Binding-site contacts:
Ligand atom O6 contacts residue LYS794 of chain 1.A at 2.6 Å (salt-bridge).
Ligand atom O14 contacts residue HIS1092 of chain 1.A at 3.0 Å (h-bond).
Ligand atom N17 contacts residue THR1090 of chain 1.A at 2.5 Å (h-bond).
Ligand atom O3' contacts residue ARG774 of chain 1.A at 2.9 Å (salt-bridge).
Ligand atom S12 contacts residue TYR220 of chain 1.A at 3.3 Å.
Ligand atom N18 contacts residue ASN1185 of chain 1.A at 3.2 Å (h-bond).
Ligand atom S13 contacts residue MD11 of chain 1.E at 3.2 Å (h-bond).
Ligand atom N1 contacts residue ARG713 of chain 1.A at 3.3 Å.
Ligand atom O5' contacts residue ASN715 of chain 1.A at 3.2 Å (h-bond).
Ligand atom N2 contacts residue ASP822 of chain 1.A at 2.9 Å (salt-bridge).
Ligand atom O1B contacts residue TYR220 of chain 1.A at 2.5 Å (h-bond).
Ligand atom O1A contacts residue HIS1098 of chain 1.A at 3.3 Å.
Ligand atom S12 contacts residue ASN52 of chain 1.A at 3.0 Å (h-bond).
Ligand atom S12 contacts residue HIS1098 of chain 1.A at 2.9 Å.
Ligand atom O2' contacts residue ASP772 of chain 1.A at 2.7 Å (salt-bridge).
Ligand atom N1 contacts residue ASP822 of chain 1.A at 2.6 Å (salt-bridge).
Ligand atom N3 contacts residue ARG713 of chain 1.A at 3.1 Å (salt-bridge).
Ligand atom O3' contacts residue ASP772 of chain 1.A at 2.7 Å (salt-bridge).
Ligand atom C16 contacts residue HIS1163 of chain 1.A at 3.3 Å.
Ligand atom O2' contacts residue ARG774 of chain 1.A at 2.9 Å (salt-bridge).
Ligand atom N16 contacts residue ASN1185 of chain 1.A at 3.0 Å (h-bond).
Ligand atom C1' contacts residue ASP772 of chain 1.A at 3.3 Å.
Ligand atom S12 contacts residue 6MO1 of chain 1.F at 2.5 Å.
Ligand atom N2 contacts residue LEU771 of chain 1.A at 2.9 Å (h-bond).
Ligand atom O4' contacts residue SER714 of chain 1.A at 3.1 Å (h-bond).
Ligand atom O14 contacts residue THR1090 of chain 1.A at 3.2 Å (h-bond).
Ligand atom O1A contacts residue SER1099 of chain 1.A at 2.6 Å (h-bond).
Ligand atom O2A contacts residue THR1100 of chain 1.A at 2.6 Å (h-bond).
Ligand atom O1A contacts residue SER719 of chain 1.A at 3.0 Å (h-bond).
Ligand atom S13 contacts residue 6MO1 of chain 1.F at 2.4 Å.
Ligand atom S13 contacts residue ASP222 of chain 1.A at 3.0 Å (salt-bridge).
Ligand atom O2B contacts residue ASN715 of chain 1.A at 2.8 Å (h-bond).
Ligand atom N16 contacts residue THR1090 of chain 1.A at 3.2 Å (h-bond).
Ligand atom O14 contacts residue HIS546 of chain 1.A at 3.3 Å (h-bond).
Ligand atom O4' contacts residue ARG713 of chain 1.A at 3.1 Å.
Ligand atom O14 contacts residue ARG1218 of chain 1.A at 3.0 Å (salt-bridge).
Ligand atom N7 contacts residue TRP791 of chain 1.A at 2.6 Å (h-bond).
Ligand atom O11 contacts residue HIS1163 of chain 1.A at 2.8 Å (h-bond).
Ligand atom N15 contacts residue HIS1163 of chain 1.A at 3.2 Å (h-bond).
Ligand atom S12 contacts residue MD11 of chain 1.E at 3.0 Å (h-bond).

This protein binds this small molecule.
Small molecule (SMILES): Nc1nc2c(c(=O)[nH]1)N[C@@H](/C(S)=C(/S)[C@H](O)CO[P](=O)(O)O[P](=O)(O)OC[C@H]1O[C@@H](n3cnc4c(=O)[nH]c(N)nc43)[C@H](O)[C@@H]1O)C=N2

Sequence of chain 1.A:
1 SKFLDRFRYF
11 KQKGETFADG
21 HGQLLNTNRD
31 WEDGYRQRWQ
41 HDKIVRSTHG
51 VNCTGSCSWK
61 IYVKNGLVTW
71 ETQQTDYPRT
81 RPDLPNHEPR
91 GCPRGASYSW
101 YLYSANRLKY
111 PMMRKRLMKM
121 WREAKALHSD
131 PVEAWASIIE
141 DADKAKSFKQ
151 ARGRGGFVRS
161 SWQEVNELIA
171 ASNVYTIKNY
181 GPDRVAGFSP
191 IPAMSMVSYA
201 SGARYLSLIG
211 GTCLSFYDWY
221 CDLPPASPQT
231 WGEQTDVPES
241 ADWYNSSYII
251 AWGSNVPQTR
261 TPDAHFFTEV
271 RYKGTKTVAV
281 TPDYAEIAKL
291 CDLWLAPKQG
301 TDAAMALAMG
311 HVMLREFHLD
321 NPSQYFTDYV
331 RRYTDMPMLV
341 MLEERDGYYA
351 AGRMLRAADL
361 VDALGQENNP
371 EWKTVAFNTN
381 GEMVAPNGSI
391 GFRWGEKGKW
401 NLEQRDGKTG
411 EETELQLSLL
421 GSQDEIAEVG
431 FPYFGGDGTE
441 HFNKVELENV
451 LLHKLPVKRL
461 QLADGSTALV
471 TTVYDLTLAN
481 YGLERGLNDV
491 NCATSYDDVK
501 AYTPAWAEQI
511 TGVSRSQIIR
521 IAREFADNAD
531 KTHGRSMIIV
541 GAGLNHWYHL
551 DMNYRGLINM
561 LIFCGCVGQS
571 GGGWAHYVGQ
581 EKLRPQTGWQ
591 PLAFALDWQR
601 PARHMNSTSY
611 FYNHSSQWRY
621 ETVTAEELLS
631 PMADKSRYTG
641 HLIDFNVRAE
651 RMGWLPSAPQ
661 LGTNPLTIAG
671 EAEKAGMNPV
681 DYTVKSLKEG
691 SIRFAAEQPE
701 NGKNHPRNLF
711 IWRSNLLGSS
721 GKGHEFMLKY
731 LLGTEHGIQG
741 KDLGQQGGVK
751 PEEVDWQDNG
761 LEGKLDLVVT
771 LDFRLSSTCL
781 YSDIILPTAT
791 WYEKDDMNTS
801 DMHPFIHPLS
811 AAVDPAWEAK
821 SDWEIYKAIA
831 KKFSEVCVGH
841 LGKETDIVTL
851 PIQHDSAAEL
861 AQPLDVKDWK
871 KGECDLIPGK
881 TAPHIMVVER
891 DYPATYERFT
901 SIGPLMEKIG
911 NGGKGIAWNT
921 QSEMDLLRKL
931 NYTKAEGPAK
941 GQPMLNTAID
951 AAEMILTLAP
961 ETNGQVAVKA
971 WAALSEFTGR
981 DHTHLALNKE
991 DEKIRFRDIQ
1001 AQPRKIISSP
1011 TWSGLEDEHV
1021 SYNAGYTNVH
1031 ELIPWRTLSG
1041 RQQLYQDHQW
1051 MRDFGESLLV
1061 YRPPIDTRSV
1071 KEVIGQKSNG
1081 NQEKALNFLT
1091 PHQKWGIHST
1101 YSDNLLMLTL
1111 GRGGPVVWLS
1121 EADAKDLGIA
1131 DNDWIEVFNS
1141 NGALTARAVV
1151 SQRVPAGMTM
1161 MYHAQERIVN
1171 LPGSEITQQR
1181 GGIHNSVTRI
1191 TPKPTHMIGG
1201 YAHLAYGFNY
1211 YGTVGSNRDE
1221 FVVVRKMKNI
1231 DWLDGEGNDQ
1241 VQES